The protein below binds the small molecule below.
Small molecule (SMILES): O[C@@H]1[C@H](O)Cc2c(ccc3ccc4ccccc4c23)[C@H]1O

Sequence of chain 1.D:
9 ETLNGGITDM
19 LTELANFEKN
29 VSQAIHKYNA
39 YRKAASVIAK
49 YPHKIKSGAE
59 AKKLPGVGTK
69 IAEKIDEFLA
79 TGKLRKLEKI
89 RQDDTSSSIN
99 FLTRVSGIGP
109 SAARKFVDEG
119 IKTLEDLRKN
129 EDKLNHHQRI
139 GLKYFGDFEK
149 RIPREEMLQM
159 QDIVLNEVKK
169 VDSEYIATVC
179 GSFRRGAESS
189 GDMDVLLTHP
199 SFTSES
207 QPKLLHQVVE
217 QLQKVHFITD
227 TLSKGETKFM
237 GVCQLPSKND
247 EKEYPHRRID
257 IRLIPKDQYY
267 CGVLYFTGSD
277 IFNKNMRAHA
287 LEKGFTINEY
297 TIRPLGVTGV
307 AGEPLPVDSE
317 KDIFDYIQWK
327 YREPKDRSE

Binding-site contacts:
Ligand atom C9 contacts residue TYR271 of chain 1.D at 3.4 Å (hydrophobic).
Ligand atom C4 contacts residue ASN37 of chain 1.D at 3.9 Å.
Ligand atom C18 contacts residue TYR271 of chain 1.D at 4.2 Å (hydrophobic).
Ligand atom O3 contacts residue ASN37 of chain 1.D at 3.2 Å (h-bond).
Ligand atom C3 contacts residue ASN37 of chain 1.D at 4.2 Å.
Ligand atom C10 contacts residue TYR271 of chain 1.D at 3.2 Å (hydrophobic).
Ligand atom O4 contacts residue ARG40 of chain 1.D at 3.1 Å (salt-bridge).
Ligand atom O4 contacts residue ASN37 of chain 1.D at 3.2 Å (h-bond).
Ligand atom C11 contacts residue TYR271 of chain 1.D at 3.9 Å (hydrophobic).